Sequence of chain 1.B:
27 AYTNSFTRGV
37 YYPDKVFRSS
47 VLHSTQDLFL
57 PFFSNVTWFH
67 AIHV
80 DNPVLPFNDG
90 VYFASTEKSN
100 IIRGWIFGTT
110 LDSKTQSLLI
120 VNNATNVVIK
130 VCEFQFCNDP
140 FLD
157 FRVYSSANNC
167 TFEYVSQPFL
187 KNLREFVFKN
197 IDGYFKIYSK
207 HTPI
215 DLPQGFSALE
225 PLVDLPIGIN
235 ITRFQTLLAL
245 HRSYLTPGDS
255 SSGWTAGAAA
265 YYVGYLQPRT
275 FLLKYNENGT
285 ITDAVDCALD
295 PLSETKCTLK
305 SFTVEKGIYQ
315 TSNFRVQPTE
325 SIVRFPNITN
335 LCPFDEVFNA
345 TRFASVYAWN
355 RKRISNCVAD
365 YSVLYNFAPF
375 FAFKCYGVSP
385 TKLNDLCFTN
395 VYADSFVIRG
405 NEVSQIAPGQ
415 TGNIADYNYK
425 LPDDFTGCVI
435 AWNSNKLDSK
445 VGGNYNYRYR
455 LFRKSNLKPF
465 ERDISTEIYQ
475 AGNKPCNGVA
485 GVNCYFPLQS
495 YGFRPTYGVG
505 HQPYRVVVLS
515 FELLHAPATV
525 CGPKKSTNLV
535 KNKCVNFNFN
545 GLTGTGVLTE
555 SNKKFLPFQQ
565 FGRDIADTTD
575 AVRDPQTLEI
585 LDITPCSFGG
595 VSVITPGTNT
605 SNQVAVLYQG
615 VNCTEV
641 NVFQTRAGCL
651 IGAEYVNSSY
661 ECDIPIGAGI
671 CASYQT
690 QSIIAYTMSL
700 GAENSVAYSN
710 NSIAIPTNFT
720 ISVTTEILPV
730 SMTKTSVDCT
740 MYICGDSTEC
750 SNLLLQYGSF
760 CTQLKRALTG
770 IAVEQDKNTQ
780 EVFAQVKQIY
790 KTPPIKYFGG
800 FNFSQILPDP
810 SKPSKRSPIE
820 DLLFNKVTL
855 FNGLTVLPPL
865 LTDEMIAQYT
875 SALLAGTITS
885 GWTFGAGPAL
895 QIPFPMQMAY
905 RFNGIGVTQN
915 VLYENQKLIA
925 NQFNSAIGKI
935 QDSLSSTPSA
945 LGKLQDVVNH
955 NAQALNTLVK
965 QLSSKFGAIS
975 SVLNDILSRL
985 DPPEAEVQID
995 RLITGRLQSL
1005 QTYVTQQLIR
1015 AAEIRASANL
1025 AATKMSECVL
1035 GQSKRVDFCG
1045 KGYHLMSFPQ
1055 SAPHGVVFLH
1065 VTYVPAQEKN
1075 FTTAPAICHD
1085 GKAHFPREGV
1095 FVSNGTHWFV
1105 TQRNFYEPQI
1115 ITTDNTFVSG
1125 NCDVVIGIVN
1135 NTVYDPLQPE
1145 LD

Binding-site contacts:
Ligand atom O5 contacts residue GLN804 of chain 1.B at 4.2 Å.
Ligand atom C3 contacts residue ASN801 of chain 1.B at 4.5 Å.
Ligand atom N2 contacts residue SER803 of chain 1.B at 4.2 Å.
Ligand atom C8 contacts residue ASN801 of chain 1.B at 3.0 Å.
Ligand atom N2 contacts residue ASN801 of chain 1.B at 2.6 Å (h-bond).
Ligand atom C2 contacts residue ASN801 of chain 1.B at 3.0 Å.
Ligand atom C1 contacts residue ASN801 of chain 1.B at 3.4 Å.
Ligand atom C1 contacts residue SER803 of chain 1.B at 4.1 Å.
Ligand atom C7 contacts residue ASN801 of chain 1.B at 3.0 Å.
Ligand atom O7 contacts residue ASN801 of chain 1.B at 3.5 Å (h-bond).
Ligand atom O5 contacts residue ASN801 of chain 1.B at 4.5 Å.

A protein and the small-molecule ligand that binds it are described below.
Small molecule (SMILES): CC(=O)N[C@@H]1[C@@H](O)[C@H](O)[C@@H](CO)O[C@H]1O